Binding-site contacts:
Ligand atom C4 contacts residue ALA119 of chain 2.A at 3.8 Å (hydrophobic).
Ligand atom O2 contacts residue TYR202 of chain 2.A at 4.1 Å.
Ligand atom N1 contacts residue LEU118 of chain 2.A at 3.4 Å (h-bond).
Ligand atom C2 contacts residue VAL219 of chain 2.A at 3.9 Å (hydrophobic).
Ligand atom C2 contacts residue GLU203 of chain 2.A at 3.7 Å.
Ligand atom C5 contacts residue VAL262 of chain 2.A at 4.0 Å (hydrophobic).
Ligand atom C5 contacts residue ALA244 of chain 2.A at 4.0 Å (hydrophobic).
Ligand atom N3 contacts residue ALA119 of chain 2.A at 4.2 Å.
Ligand atom N4 contacts residue ILE257 of chain 2.A at 3.7 Å.
Ligand atom C2 contacts residue GLY120 of chain 2.A at 4.1 Å.
Ligand atom C5 contacts residue ASN245 of chain 2.A at 3.8 Å.
Ligand atom C4 contacts residue GLU203 of chain 2.A at 3.5 Å.
Ligand atom N4 contacts residue SER247 of chain 2.A at 3.8 Å.
Ligand atom N4 contacts residue GLY120 of chain 2.A at 3.3 Å.
Ligand atom N3 contacts residue TYR202 of chain 2.A at 3.5 Å.
Ligand atom N3 contacts residue GLU203 of chain 2.A at 2.8 Å (salt-bridge).
Ligand atom C2 contacts residue TYR202 of chain 2.A at 3.8 Å (hydrophobic).
Ligand atom C4 contacts residue TYR202 of chain 2.A at 3.8 Å (hydrophobic).
Ligand atom N1 contacts residue TYR202 of chain 2.A at 3.9 Å.
Ligand atom C5 contacts residue GLY120 of chain 2.A at 3.5 Å.
Ligand atom C6 contacts residue TYR202 of chain 2.A at 4.0 Å (hydrophobic).
Ligand atom N4 contacts residue ASN245 of chain 2.A at 2.9 Å (h-bond).
Ligand atom C2 contacts residue GLY220 of chain 2.A at 4.0 Å.
Ligand atom O2 contacts residue VAL219 of chain 2.A at 3.9 Å.
Ligand atom N3 contacts residue VAL219 of chain 2.A at 3.9 Å.
Ligand atom O2 contacts residue MET221 of chain 2.A at 3.5 Å.
Ligand atom O2 contacts residue GLU203 of chain 2.A at 3.7 Å.
Ligand atom N4 contacts residue GLU203 of chain 2.A at 2.8 Å (salt-bridge).
Ligand atom N4 contacts residue TYR202 of chain 2.A at 4.1 Å.
Ligand atom C4 contacts residue GLY120 of chain 2.A at 3.3 Å.
Ligand atom N3 contacts residue GLY120 of chain 2.A at 3.6 Å (h-bond).
Ligand atom C5 contacts residue TYR202 of chain 2.A at 3.9 Å (hydrophobic).
Ligand atom N1 contacts residue ALA119 of chain 2.A at 3.9 Å.
Ligand atom C6 contacts residue LEU118 of chain 2.A at 3.5 Å (hydrophobic).
Ligand atom N4 contacts residue ALA119 of chain 2.A at 4.2 Å.
Ligand atom C5 contacts residue ALA119 of chain 2.A at 3.5 Å (hydrophobic).
Ligand atom C4 contacts residue ASN245 of chain 2.A at 3.8 Å.
Ligand atom C6 contacts residue ALA119 of chain 2.A at 3.7 Å (hydrophobic).
Ligand atom O2 contacts residue GLY220 of chain 2.A at 3.4 Å.
Ligand atom C6 contacts residue GLY120 of chain 2.A at 4.0 Å.

A small-molecule ligand and the protein it binds are described below.
Small molecule (SMILES): Nc1ccnc(=O)[nH]1

Sequence of chain 2.A:
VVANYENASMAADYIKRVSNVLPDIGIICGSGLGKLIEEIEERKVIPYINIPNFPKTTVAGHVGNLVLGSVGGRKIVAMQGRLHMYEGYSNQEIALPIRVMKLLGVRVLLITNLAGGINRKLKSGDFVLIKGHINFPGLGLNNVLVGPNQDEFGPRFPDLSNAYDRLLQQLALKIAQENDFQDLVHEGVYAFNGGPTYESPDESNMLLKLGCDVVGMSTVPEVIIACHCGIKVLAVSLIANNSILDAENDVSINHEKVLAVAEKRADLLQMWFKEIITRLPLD